Binding-site contacts:
Ligand atom C3 contacts residue TYR165 of chain 1.A at 3.9 Å (hydrophobic).
Ligand atom C3 contacts residue PHE181 of chain 1.A at 4.0 Å (hydrophobic).
Ligand atom C4 contacts residue TYR165 of chain 1.A at 3.9 Å (hydrophobic).
Ligand atom C5 contacts residue TYR165 of chain 1.A at 4.0 Å (hydrophobic).
Ligand atom C2 contacts residue TYR165 of chain 1.A at 3.6 Å (hydrophobic).
Ligand atom C1 contacts residue PHE181 of chain 1.A at 4.3 Å (hydrophobic).
Ligand atom C1 contacts residue TYR165 of chain 1.A at 3.6 Å (hydrophobic).

This small molecule binds to this protein.
Small molecule (SMILES): CCCCC

Sequence of chain 1.A:
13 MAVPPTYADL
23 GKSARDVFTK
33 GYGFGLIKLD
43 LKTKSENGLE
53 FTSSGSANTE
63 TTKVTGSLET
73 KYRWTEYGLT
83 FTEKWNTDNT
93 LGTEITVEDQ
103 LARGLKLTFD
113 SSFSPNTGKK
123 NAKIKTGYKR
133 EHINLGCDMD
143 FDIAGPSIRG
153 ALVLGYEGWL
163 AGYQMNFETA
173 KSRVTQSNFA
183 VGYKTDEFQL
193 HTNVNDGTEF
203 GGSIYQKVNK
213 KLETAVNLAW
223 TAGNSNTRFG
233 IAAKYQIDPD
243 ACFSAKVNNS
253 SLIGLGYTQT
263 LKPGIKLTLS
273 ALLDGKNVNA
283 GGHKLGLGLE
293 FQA